Binding-site contacts:
Ligand atom C1 contacts residue SER11 of chain 1.E at 3.9 Å.
Ligand atom C6 contacts residue SER11 of chain 1.E at 3.8 Å.
Ligand atom O5 contacts residue SER11 of chain 1.E at 3.2 Å.
Ligand atom C8 contacts residue ASN9 of chain 1.E at 3.3 Å.
Ligand atom C6 contacts residue SER12 of chain 1.E at 4.4 Å.
Ligand atom O3 contacts residue ASN9 of chain 1.E at 3.9 Å.
Ligand atom C7 contacts residue ASN9 of chain 1.E at 2.9 Å.
Ligand atom C5 contacts residue ASN9 of chain 1.E at 3.4 Å.
Ligand atom C4 contacts residue ASN9 of chain 1.E at 3.6 Å.
Ligand atom C3 contacts residue ASN9 of chain 1.E at 2.9 Å.
Ligand atom C2 contacts residue ASN9 of chain 1.E at 1.5 Å.
Ligand atom N2 contacts residue ASN9 of chain 1.E at 2.0 Å (h-bond).
Ligand atom O5 contacts residue ASN9 of chain 1.E at 2.5 Å (h-bond).
Ligand atom O7 contacts residue ASN9 of chain 1.E at 3.4 Å (h-bond).
Ligand atom C1 contacts residue ASN9 of chain 1.E at 1.1 Å.
Ligand atom C5 contacts residue SER11 of chain 1.E at 3.9 Å.
Ligand atom C6 contacts residue ASN9 of chain 1.E at 3.8 Å.

A small-molecule ligand and the protein it binds are described below.
Small molecule (SMILES): CC(=O)N[C@H]1[C@H](O[C@H]2[C@H](O)[C@@H](NC(C)=O)CO[C@@H]2CO)O[C@H](CO)[C@@H](O)[C@@H]1O

Sequence of chain 1.E:
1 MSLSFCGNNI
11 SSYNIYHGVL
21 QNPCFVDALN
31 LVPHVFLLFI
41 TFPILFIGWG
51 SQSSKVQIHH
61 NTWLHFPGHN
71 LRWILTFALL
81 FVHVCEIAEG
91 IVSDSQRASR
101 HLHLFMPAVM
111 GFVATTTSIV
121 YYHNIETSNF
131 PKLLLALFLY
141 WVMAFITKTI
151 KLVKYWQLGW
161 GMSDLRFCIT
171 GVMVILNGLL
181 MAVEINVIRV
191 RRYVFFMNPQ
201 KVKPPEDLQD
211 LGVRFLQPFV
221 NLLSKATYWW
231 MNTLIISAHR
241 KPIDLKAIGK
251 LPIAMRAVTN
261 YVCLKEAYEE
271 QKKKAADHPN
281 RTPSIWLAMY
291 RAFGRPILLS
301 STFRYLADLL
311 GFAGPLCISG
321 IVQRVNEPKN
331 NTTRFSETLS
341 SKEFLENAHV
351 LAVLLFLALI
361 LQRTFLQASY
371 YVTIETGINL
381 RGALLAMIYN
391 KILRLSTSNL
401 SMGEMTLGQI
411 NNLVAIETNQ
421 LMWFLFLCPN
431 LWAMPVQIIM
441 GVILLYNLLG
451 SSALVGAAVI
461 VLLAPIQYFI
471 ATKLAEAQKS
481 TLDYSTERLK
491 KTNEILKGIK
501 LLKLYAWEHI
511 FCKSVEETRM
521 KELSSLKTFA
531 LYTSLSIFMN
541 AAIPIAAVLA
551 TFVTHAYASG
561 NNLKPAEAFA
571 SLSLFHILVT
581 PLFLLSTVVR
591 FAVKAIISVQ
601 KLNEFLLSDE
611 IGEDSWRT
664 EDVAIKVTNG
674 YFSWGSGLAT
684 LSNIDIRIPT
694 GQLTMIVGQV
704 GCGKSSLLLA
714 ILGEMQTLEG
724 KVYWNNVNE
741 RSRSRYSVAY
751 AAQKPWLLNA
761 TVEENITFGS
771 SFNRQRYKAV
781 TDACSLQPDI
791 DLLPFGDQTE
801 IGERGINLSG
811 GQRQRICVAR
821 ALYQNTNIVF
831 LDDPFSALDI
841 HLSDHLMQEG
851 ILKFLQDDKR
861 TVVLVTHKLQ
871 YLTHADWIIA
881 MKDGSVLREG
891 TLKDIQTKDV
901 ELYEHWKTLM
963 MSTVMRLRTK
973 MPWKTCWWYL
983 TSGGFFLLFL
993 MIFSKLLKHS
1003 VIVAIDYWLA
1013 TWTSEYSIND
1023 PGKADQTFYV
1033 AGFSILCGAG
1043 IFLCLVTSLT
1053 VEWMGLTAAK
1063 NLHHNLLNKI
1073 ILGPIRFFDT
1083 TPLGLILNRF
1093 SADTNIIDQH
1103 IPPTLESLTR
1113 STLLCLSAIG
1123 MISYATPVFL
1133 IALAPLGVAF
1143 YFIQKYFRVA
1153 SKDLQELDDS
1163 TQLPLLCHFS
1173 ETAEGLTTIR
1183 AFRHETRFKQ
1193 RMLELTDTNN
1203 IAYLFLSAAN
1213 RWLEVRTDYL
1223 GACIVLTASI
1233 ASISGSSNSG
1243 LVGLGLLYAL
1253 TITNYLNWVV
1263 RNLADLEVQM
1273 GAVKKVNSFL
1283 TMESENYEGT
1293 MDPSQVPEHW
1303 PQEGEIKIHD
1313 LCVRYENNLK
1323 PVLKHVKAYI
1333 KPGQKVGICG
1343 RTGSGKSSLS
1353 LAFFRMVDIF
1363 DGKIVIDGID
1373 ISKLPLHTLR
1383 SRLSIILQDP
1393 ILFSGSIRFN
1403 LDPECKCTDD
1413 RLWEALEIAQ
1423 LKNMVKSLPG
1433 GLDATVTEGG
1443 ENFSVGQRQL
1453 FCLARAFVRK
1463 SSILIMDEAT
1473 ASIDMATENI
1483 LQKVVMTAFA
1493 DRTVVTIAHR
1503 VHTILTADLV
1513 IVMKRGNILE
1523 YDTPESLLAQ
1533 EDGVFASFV